Sequence of chain 1.C:
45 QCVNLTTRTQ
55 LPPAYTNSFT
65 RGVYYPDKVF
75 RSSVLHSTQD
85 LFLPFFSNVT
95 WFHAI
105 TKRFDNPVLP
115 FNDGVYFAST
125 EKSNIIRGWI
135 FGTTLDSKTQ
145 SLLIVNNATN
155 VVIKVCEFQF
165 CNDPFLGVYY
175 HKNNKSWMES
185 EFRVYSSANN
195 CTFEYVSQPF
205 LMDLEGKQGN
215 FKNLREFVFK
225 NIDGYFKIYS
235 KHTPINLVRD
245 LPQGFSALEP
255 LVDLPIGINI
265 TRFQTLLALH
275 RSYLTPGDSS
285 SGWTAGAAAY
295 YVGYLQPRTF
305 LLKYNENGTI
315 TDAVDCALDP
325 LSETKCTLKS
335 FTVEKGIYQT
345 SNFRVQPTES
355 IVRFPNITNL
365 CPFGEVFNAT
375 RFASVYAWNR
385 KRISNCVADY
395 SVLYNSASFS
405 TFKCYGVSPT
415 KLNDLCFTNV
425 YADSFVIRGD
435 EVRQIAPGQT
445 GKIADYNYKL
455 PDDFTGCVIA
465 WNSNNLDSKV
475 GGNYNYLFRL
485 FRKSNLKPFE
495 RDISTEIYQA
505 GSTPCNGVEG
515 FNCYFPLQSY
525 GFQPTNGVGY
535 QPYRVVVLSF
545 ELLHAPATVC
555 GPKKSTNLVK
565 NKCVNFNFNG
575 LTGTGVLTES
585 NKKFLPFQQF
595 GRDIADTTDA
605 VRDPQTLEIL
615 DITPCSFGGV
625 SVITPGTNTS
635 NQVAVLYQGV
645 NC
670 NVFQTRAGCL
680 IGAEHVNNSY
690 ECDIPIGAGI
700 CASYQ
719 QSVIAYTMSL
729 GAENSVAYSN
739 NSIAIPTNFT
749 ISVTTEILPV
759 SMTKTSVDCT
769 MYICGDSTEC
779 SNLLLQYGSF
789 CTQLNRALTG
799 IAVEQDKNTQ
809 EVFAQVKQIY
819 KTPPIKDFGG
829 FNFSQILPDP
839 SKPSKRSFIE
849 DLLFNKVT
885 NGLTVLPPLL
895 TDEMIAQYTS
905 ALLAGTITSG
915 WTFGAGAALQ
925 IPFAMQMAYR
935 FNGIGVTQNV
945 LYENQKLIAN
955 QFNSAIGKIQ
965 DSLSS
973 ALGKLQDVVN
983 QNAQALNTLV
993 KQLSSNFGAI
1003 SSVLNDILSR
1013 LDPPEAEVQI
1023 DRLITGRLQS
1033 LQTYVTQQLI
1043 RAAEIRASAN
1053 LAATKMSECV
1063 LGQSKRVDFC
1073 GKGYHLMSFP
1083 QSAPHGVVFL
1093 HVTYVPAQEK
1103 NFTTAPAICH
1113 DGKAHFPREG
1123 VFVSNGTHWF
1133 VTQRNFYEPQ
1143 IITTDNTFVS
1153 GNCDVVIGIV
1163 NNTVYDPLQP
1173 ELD

Binding-site contacts:
Ligand atom C5 contacts residue LEU951 of chain 1.C at 3.9 Å (hydrophobic).
Ligand atom C6 contacts residue LEU951 of chain 1.C at 4.0 Å (hydrophobic).
Ligand atom C2 contacts residue GLN1100 of chain 1.C at 4.0 Å.
Ligand atom C2 contacts residue ASN746 of chain 1.C at 2.5 Å.
Ligand atom O5 contacts residue GLN1100 of chain 1.C at 4.4 Å.
Ligand atom C3 contacts residue ASN746 of chain 1.C at 3.8 Å.
Ligand atom N2 contacts residue GLN1100 of chain 1.C at 4.3 Å.
Ligand atom O5 contacts residue ASN746 of chain 1.C at 2.4 Å (h-bond).
Ligand atom C1 contacts residue ASN746 of chain 1.C at 1.4 Å.
Ligand atom O5 contacts residue LEU951 of chain 1.C at 4.5 Å.
Ligand atom C5 contacts residue ASN746 of chain 1.C at 3.7 Å.
Ligand atom C4 contacts residue ASN746 of chain 1.C at 4.2 Å.
Ligand atom O7 contacts residue ASN746 of chain 1.C at 3.7 Å.
Ligand atom O4 contacts residue LEU951 of chain 1.C at 4.5 Å.
Ligand atom C7 contacts residue ASN746 of chain 1.C at 3.5 Å.
Ligand atom C1 contacts residue GLN1100 of chain 1.C at 4.1 Å.
Ligand atom N2 contacts residue ASN746 of chain 1.C at 2.9 Å (h-bond).
Ligand atom C6 contacts residue GLN955 of chain 1.C at 4.1 Å.

A protein and the small-molecule ligand that binds it are described below.
Small molecule (SMILES): CC(=O)N[C@@H]1[C@@H](O)[C@H](O)[C@@H](CO)O[C@H]1O